Binding-site contacts:
Ligand atom C6 contacts residue TYR88 of chain 3.A at 3.5 Å (hydrophobic).
Ligand atom C7 contacts residue ASN57 of chain 3.A at 3.4 Å.
Ligand atom O7 contacts residue ASN57 of chain 3.A at 3.5 Å (h-bond).
Ligand atom O5 contacts residue ASN57 of chain 3.A at 2.3 Å (h-bond).
Ligand atom O6 contacts residue TYR88 of chain 3.A at 2.8 Å (h-bond).
Ligand atom C4 contacts residue ASN57 of chain 3.A at 4.2 Å.
Ligand atom C5 contacts residue ASN57 of chain 3.A at 3.6 Å.
Ligand atom C2 contacts residue ASN57 of chain 3.A at 2.5 Å.
Ligand atom C3 contacts residue ASN57 of chain 3.A at 3.8 Å.
Ligand atom N2 contacts residue ASN57 of chain 3.A at 2.9 Å (h-bond).
Ligand atom C1 contacts residue ASN57 of chain 3.A at 1.4 Å.
Ligand atom O5 contacts residue TYR88 of chain 3.A at 3.4 Å (h-bond).
Ligand atom C5 contacts residue TYR88 of chain 3.A at 4.1 Å (hydrophobic).
Ligand atom C8 contacts residue GLU56 of chain 3.A at 3.6 Å.

Sequence of chain 3.A:
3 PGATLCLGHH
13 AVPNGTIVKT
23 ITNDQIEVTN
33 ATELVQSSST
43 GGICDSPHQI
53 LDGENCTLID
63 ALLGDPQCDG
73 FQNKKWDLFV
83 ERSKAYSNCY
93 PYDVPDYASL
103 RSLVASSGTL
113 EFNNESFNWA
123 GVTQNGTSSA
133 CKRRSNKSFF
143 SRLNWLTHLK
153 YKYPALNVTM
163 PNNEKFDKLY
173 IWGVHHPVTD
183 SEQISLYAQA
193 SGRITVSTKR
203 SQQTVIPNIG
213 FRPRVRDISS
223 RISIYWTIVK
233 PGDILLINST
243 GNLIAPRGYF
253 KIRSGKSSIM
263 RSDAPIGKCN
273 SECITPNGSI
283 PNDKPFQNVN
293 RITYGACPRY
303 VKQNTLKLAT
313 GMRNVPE

The small molecule below binds the protein below.
Small molecule (SMILES): CC(=O)N[C@@H]1[C@@H](O)[C@H](O)[C@@H](CO)O[C@H]1O